The protein below binds the small molecule below.
Small molecule (SMILES): CC(=O)N[C@H]1[C@H](O[C@H]2[C@H](O)[C@@H](NC(C)=O)CO[C@@H]2CO)O[C@H](CO)[C@@H](O)[C@@H]1O

Sequence of chain 1.B:
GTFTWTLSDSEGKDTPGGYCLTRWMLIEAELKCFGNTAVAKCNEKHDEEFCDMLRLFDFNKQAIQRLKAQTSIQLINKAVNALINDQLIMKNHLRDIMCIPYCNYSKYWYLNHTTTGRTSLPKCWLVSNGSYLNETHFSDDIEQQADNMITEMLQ

Binding-site contacts:
Ligand atom O6 contacts residue LEU31 of chain 1.B at 3.9 Å.
Ligand atom O5 contacts residue ASN114 of chain 1.B at 2.3 Å (h-bond).
Ligand atom O7 contacts residue TYR112 of chain 1.B at 2.7 Å (h-bond).
Ligand atom C2 contacts residue ASN114 of chain 1.B at 2.5 Å.
Ligand atom C6 contacts residue GLU30 of chain 1.B at 3.8 Å.
Ligand atom C8 contacts residue THR121 of chain 1.B at 3.7 Å.
Ligand atom C5 contacts residue GLU30 of chain 1.B at 4.4 Å.
Ligand atom N2 contacts residue GLN69 of chain 1.A at 4.1 Å.
Ligand atom O6 contacts residue GLN69 of chain 1.A at 4.0 Å.
Ligand atom C7 contacts residue TYR112 of chain 1.B at 3.6 Å (hydrophobic).
Ligand atom C3 contacts residue ASN114 of chain 1.B at 3.8 Å.
Ligand atom N2 contacts residue THR121 of chain 1.B at 4.0 Å.
Ligand atom O7 contacts residue LYS32 of chain 1.B at 3.8 Å.
Ligand atom C8 contacts residue TYR112 of chain 1.B at 3.8 Å (hydrophobic).
Ligand atom C1 contacts residue ASN114 of chain 1.B at 1.4 Å.
Ligand atom C7 contacts residue GLN69 of chain 1.A at 4.0 Å.
Ligand atom O6 contacts residue ASN114 of chain 1.B at 4.5 Å.
Ligand atom O7 contacts residue GLN69 of chain 1.A at 3.4 Å (h-bond).
Ligand atom C8 contacts residue CYS33 of chain 1.B at 3.4 Å (hydrophobic).
Ligand atom C2 contacts residue GLN69 of chain 1.A at 3.7 Å.
Ligand atom O5 contacts residue GLN69 of chain 1.A at 3.6 Å.
Ligand atom C4 contacts residue ASN114 of chain 1.B at 4.2 Å.
Ligand atom C1 contacts residue GLN69 of chain 1.A at 3.6 Å.
Ligand atom C8 contacts residue PHE34 of chain 1.B at 3.8 Å (hydrophobic).
Ligand atom O6 contacts residue GLU30 of chain 1.B at 4.3 Å.
Ligand atom C7 contacts residue THR121 of chain 1.B at 4.1 Å.
Ligand atom C5 contacts residue ASN114 of chain 1.B at 3.6 Å.
Ligand atom C7 contacts residue ASN114 of chain 1.B at 3.7 Å.
Ligand atom C8 contacts residue LYS32 of chain 1.B at 4.4 Å.
Ligand atom O7 contacts residue ASN114 of chain 1.B at 4.0 Å.
Ligand atom N2 contacts residue ASN114 of chain 1.B at 3.0 Å (h-bond).

Sequence of chain 1.A:
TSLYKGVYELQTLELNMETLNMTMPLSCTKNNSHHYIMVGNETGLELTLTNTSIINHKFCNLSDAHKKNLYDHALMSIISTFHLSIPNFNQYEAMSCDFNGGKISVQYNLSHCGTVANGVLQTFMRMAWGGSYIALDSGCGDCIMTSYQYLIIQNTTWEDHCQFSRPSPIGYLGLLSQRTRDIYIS